A small-molecule ligand and the protein it binds are described below.
Small molecule (SMILES): Cc1c2cc(cc1C(=O)Nc1cc(CN3CCN(C)CC3)cc(C3CC3)c1)OCCCCCCCNC(=O)c1ccc3ncc(n3n1)C#C2

Sequence of chain 1.A:
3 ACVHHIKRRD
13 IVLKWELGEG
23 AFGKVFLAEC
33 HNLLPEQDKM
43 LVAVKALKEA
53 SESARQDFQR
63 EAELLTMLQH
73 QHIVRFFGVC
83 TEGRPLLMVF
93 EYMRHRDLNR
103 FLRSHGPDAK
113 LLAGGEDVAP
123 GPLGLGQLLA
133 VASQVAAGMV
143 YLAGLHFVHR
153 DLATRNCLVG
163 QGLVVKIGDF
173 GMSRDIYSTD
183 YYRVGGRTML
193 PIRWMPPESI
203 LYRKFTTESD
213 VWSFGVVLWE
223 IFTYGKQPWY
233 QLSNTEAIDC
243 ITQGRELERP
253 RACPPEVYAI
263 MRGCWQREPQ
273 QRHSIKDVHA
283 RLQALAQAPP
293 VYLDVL

Binding-site contacts:
Ligand atom C07 contacts residue ASP171 of chain 1.A at 3.7 Å.
Ligand atom C32 contacts residue GLY22 of chain 1.A at 3.6 Å.
Ligand atom C26 contacts residue LEU67 of chain 1.A at 3.5 Å (hydrophobic).
Ligand atom C10 contacts residue ASP171 of chain 1.A at 3.4 Å.
Ligand atom C46 contacts residue ALA45 of chain 1.A at 3.6 Å (hydrophobic).
Ligand atom N44 contacts residue TYR94 of chain 1.A at 3.5 Å.
Ligand atom C06 contacts residue GLU63 of chain 1.A at 3.4 Å.
Ligand atom C32 contacts residue ARG176 of chain 1.A at 3.6 Å.
Ligand atom O28 contacts residue LYS47 of chain 1.A at 3.1 Å.
Ligand atom C45 contacts residue ALA45 of chain 1.A at 3.5 Å (hydrophobic).
Ligand atom O49 contacts residue LEU19 of chain 1.A at 3.2 Å.
Ligand atom O27 contacts residue GLY170 of chain 1.A at 3.4 Å.
Ligand atom C34 contacts residue GLY20 of chain 1.A at 3.5 Å.
Ligand atom C26 contacts residue ASP171 of chain 1.A at 3.5 Å.
Ligand atom C45 contacts residue MET95 of chain 1.A at 3.6 Å (hydrophobic).
Ligand atom C06 contacts residue ASP171 of chain 1.A at 3.6 Å.
Ligand atom C34 contacts residue GLU21 of chain 1.A at 3.5 Å.
Ligand atom C25 contacts residue LEU70 of chain 1.A at 3.5 Å (hydrophobic).
Ligand atom C30 contacts residue PHE172 of chain 1.A at 3.6 Å (hydrophobic).
Ligand atom C48 contacts residue PHE172 of chain 1.A at 3.6 Å (hydrophobic).
Ligand atom N09 contacts residue GLU63 of chain 1.A at 2.8 Å (salt-bridge).
Ligand atom C11 contacts residue GLU63 of chain 1.A at 3.3 Å.
Ligand atom O27 contacts residue ASP171 of chain 1.A at 2.8 Å (salt-bridge).
Ligand atom C42 contacts residue MET95 of chain 1.A at 3.6 Å (hydrophobic).
Ligand atom C08 contacts residue ASP171 of chain 1.A at 3.1 Å.
Ligand atom C42 contacts residue TYR94 of chain 1.A at 3.7 Å (hydrophobic).
Ligand atom C45 contacts residue LEU160 of chain 1.A at 3.5 Å (hydrophobic).
Ligand atom N44 contacts residue MET95 of chain 1.A at 2.8 Å (h-bond).
Ligand atom C46 contacts residue LEU160 of chain 1.A at 3.5 Å (hydrophobic).
Ligand atom C34 contacts residue VAL27 of chain 1.A at 3.6 Å (hydrophobic).
Ligand atom C31 contacts residue GLY22 of chain 1.A at 3.7 Å.
Ligand atom O49 contacts residue ARG98 of chain 1.A at 3.0 Å (salt-bridge).
Ligand atom C10 contacts residue GLU63 of chain 1.A at 3.5 Å.
Ligand atom N44 contacts residue GLU93 of chain 1.A at 3.6 Å.
Ligand atom C03 contacts residue PHE172 of chain 1.A at 3.4 Å (hydrophobic).
Ligand atom C45 contacts residue GLU93 of chain 1.A at 3.0 Å.
Ligand atom C02 contacts residue PHE172 of chain 1.A at 3.6 Å (hydrophobic).
Ligand atom N17 contacts residue ASP171 of chain 1.A at 3.4 Å (salt-bridge).
Ligand atom O49 contacts residue GLY20 of chain 1.A at 3.1 Å (h-bond).
Ligand atom N09 contacts residue ASP171 of chain 1.A at 3.2 Å (salt-bridge).